The small molecule below binds the protein below.
Small molecule (SMILES): Nc1nc2c(ncn2[C@@H]2O[C@H](CO[P](=O)(O)O[P](=O)(O)NP(=O)(O)O)[C@@H](O)[C@H]2O)c(=O)[nH]1

Sequence of chain 1.A:
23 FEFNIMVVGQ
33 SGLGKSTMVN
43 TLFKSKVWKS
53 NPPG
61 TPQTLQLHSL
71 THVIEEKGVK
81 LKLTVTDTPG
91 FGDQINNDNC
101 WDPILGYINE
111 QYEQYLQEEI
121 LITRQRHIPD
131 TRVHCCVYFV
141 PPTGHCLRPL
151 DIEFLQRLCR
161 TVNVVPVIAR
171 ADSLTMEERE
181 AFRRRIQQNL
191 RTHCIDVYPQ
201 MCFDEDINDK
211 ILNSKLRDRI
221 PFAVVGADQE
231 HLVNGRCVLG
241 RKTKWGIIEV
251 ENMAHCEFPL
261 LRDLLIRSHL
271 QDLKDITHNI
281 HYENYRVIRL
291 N

Binding-site contacts:
Ligand atom O6 contacts residue VAL225 of chain 1.A at 3.2 Å.
Ligand atom N3B contacts residue MG1 of chain 1.F at 3.4 Å.
Ligand atom N3 contacts residue ARG241 of chain 1.A at 3.5 Å (salt-bridge).
Ligand atom O2G contacts residue LYS37 of chain 1.A at 2.6 Å (salt-bridge).
Ligand atom O3G contacts residue SER33 of chain 1.A at 2.6 Å (h-bond).
Ligand atom C2 contacts residue ARG241 of chain 1.A at 3.5 Å.
Ligand atom O1G contacts residue THR64 of chain 1.A at 2.8 Å (h-bond).
Ligand atom O4' contacts residue ARG170 of chain 1.A at 3.6 Å.
Ligand atom O6 contacts residue GLY226 of chain 1.A at 2.8 Å (h-bond).
Ligand atom C2 contacts residue ASP172 of chain 1.A at 3.6 Å.
Ligand atom PB contacts residue MG1 of chain 1.F at 3.3 Å.
Ligand atom O1B contacts residue MG1 of chain 1.F at 2.1 Å.
Ligand atom O3A contacts residue GLY36 of chain 1.A at 3.1 Å (h-bond).
Ligand atom O2B contacts residue GLY34 of chain 1.A at 3.4 Å (h-bond).
Ligand atom O1G contacts residue MG1 of chain 1.F at 2.0 Å.
Ligand atom O2B contacts residue LEU35 of chain 1.A at 3.1 Å (h-bond).
Ligand atom O1A contacts residue LYS37 of chain 1.A at 3.6 Å (salt-bridge).
Ligand atom N9 contacts residue ARG241 of chain 1.A at 3.6 Å.
Ligand atom C8 contacts residue GLY36 of chain 1.A at 3.5 Å.
Ligand atom O1A contacts residue THR39 of chain 1.A at 2.8 Å (h-bond).
Ligand atom O1A contacts residue SER38 of chain 1.A at 3.4 Å (h-bond).
Ligand atom O1B contacts residue SER38 of chain 1.A at 3.0 Å (h-bond).
Ligand atom O2B contacts residue LYS37 of chain 1.A at 2.6 Å (salt-bridge).
Ligand atom O2G contacts residue SER33 of chain 1.A at 3.5 Å.
Ligand atom O2G contacts residue GLY90 of chain 1.A at 3.1 Å (h-bond).
Ligand atom PG contacts residue MG1 of chain 1.F at 3.1 Å.
Ligand atom C5 contacts residue ARG241 of chain 1.A at 3.6 Å.
Ligand atom N2 contacts residue ASP172 of chain 1.A at 2.7 Å (salt-bridge).
Ligand atom PB contacts residue LYS37 of chain 1.A at 3.6 Å.
Ligand atom O1B contacts residue LYS37 of chain 1.A at 3.6 Å.
Ligand atom O2' contacts residue ARG241 of chain 1.A at 3.0 Å (salt-bridge).
Ligand atom C4 contacts residue ARG241 of chain 1.A at 3.4 Å.
Ligand atom O3G contacts residue GLN63 of chain 1.A at 3.3 Å.
Ligand atom N3 contacts residue ARG170 of chain 1.A at 3.3 Å (salt-bridge).
Ligand atom O2B contacts residue GLY36 of chain 1.A at 3.2 Å (h-bond).
Ligand atom O1A contacts residue GLY36 of chain 1.A at 3.2 Å.
Ligand atom N3B contacts residue GLY34 of chain 1.A at 3.1 Å (h-bond).
Ligand atom C8 contacts residue THR39 of chain 1.A at 3.4 Å.
Ligand atom N1 contacts residue ASP172 of chain 1.A at 2.8 Å (salt-bridge).
Ligand atom N1 contacts residue ARG241 of chain 1.A at 3.5 Å.